Binding-site contacts:
Ligand atom C6 contacts residue THR559 of chain 1.A at 3.6 Å.
Ligand atom C2 contacts residue TRS1 of chain 1.H at 3.8 Å.
Ligand atom C1 contacts residue TRS1 of chain 1.H at 3.7 Å.
Ligand atom C7 contacts residue ARG557 of chain 1.A at 4.0 Å.
Ligand atom O5 contacts residue THR559 of chain 1.A at 4.1 Å.
Ligand atom C2 contacts residue ARG557 of chain 1.A at 3.7 Å.
Ligand atom C8 contacts residue ARG297 of chain 1.A at 3.4 Å.
Ligand atom O6 contacts residue VAL581 of chain 1.A at 4.1 Å.
Ligand atom C7 contacts residue ASN280 of chain 1.A at 3.7 Å.
Ligand atom O6 contacts residue ARG557 of chain 1.A at 3.8 Å.
Ligand atom O6 contacts residue PHE558 of chain 1.A at 4.0 Å.
Ligand atom C2 contacts residue ASN280 of chain 1.A at 2.5 Å.
Ligand atom O4 contacts residue ARG557 of chain 1.A at 3.4 Å (salt-bridge).
Ligand atom O4 contacts residue PHE553 of chain 1.A at 4.0 Å.
Ligand atom C5 contacts residue ARG557 of chain 1.A at 4.2 Å.
Ligand atom O7 contacts residue ASN280 of chain 1.A at 4.0 Å.
Ligand atom O7 contacts residue ARG557 of chain 1.A at 3.1 Å (salt-bridge).
Ligand atom N2 contacts residue ASN280 of chain 1.A at 3.0 Å (h-bond).
Ligand atom C7 contacts residue TRS1 of chain 1.H at 4.1 Å.
Ligand atom C6 contacts residue PHE553 of chain 1.A at 4.0 Å (hydrophobic).
Ligand atom C3 contacts residue ASN280 of chain 1.A at 3.8 Å.
Ligand atom C1 contacts residue ARG557 of chain 1.A at 3.8 Å.
Ligand atom C4 contacts residue ARG557 of chain 1.A at 4.0 Å.
Ligand atom O6 contacts residue THR523 of chain 1.A at 4.0 Å.
Ligand atom O5 contacts residue ARG557 of chain 1.A at 3.5 Å.
Ligand atom C6 contacts residue VAL581 of chain 1.A at 3.5 Å (hydrophobic).
Ligand atom C5 contacts residue ASN280 of chain 1.A at 3.6 Å.
Ligand atom O6 contacts residue PHE558 of chain 1.A at 3.4 Å.
Ligand atom O7 contacts residue TRS1 of chain 1.H at 3.5 Å (h-bond).
Ligand atom C8 contacts residue PRO298 of chain 1.A at 3.9 Å (hydrophobic).
Ligand atom C1 contacts residue ASN280 of chain 1.A at 1.5 Å.
Ligand atom C3 contacts residue ARG557 of chain 1.A at 4.0 Å.
Ligand atom O6 contacts residue TRS1 of chain 1.H at 4.0 Å.
Ligand atom O4 contacts residue VAL581 of chain 1.A at 3.7 Å.
Ligand atom O4 contacts residue THR523 of chain 1.A at 3.9 Å.
Ligand atom C6 contacts residue PHE558 of chain 1.A at 4.1 Å (hydrophobic).
Ligand atom O4 contacts residue THR551 of chain 1.A at 4.0 Å.
Ligand atom C5 contacts residue ARG557 of chain 1.A at 3.7 Å.
Ligand atom O5 contacts residue ASN280 of chain 1.A at 2.3 Å (h-bond).
Ligand atom O5 contacts residue TRS1 of chain 1.H at 3.8 Å.

A small-molecule ligand and the protein it binds are described below.
Small molecule (SMILES): CC(=O)N[C@H]1[C@H](O[C@H]2[C@H](O)[C@@H](NC(C)=O)CO[C@@H]2CO)O[C@H](CO)[C@@H](O[C@@H]2O[C@H](CO[C@H]3O[C@H](CO)[C@@H](O)[C@H](O)[C@@H]3O)[C@@H](O)[C@H](O[C@H]3O[C@H](CO)[C@@H](O)[C@H](O)[C@@H]3O[C@H]3O[C@H](CO)[C@@H](O)[C@H](O)[C@@H]3O[C@H]3O[C@H](CO)[C@@H](O)[C@H](O)[C@@H]3O)[C@@H]2O)[C@@H]1O

Sequence of chain 1.A:
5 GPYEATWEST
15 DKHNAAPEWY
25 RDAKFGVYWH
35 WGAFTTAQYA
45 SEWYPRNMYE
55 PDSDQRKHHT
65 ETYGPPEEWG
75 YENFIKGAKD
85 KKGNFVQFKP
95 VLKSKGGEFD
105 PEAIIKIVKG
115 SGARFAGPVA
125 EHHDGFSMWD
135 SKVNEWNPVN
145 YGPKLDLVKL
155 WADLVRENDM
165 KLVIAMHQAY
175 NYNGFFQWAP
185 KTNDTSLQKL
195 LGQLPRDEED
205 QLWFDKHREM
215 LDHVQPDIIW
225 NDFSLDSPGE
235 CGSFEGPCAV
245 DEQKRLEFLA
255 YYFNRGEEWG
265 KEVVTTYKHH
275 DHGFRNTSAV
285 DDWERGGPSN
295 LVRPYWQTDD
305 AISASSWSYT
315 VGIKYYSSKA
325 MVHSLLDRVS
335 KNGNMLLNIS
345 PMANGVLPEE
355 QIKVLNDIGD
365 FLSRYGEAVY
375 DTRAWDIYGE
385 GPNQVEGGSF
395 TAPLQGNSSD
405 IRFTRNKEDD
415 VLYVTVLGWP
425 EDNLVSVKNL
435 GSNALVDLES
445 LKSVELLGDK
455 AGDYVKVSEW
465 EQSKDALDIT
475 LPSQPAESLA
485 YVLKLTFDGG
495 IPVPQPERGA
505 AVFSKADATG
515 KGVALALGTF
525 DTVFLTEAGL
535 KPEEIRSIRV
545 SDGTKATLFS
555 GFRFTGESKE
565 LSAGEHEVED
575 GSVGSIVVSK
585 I